Binding-site contacts:
Ligand atom N2 contacts residue ASN121 of chain 1.A at 4.0 Å.
Ligand atom C6 contacts residue LYS92 of chain 1.A at 3.9 Å.
Ligand atom O5 contacts residue ASN124 of chain 1.A at 2.4 Å (h-bond).
Ligand atom O5 contacts residue LYS92 of chain 1.A at 3.2 Å.
Ligand atom C7 contacts residue ASN121 of chain 1.A at 4.1 Å.
Ligand atom C8 contacts residue ASN121 of chain 1.A at 4.5 Å.
Ligand atom O6 contacts residue LYS92 of chain 1.A at 3.7 Å.
Ligand atom C5 contacts residue LYS92 of chain 1.A at 4.2 Å.
Ligand atom C7 contacts residue ASN124 of chain 1.A at 3.7 Å.
Ligand atom C1 contacts residue ASN124 of chain 1.A at 1.4 Å.
Ligand atom C1 contacts residue LYS92 of chain 1.A at 4.1 Å.
Ligand atom C5 contacts residue ASN124 of chain 1.A at 3.7 Å.
Ligand atom C3 contacts residue ASN124 of chain 1.A at 3.8 Å.
Ligand atom O7 contacts residue ASN124 of chain 1.A at 3.9 Å.
Ligand atom C7 contacts residue GLY89 of chain 1.A at 4.0 Å.
Ligand atom O7 contacts residue ASN121 of chain 1.A at 4.3 Å.
Ligand atom O7 contacts residue GLY89 of chain 1.A at 2.9 Å (h-bond).
Ligand atom C1 contacts residue ASN121 of chain 1.A at 4.5 Å.
Ligand atom C4 contacts residue ASN124 of chain 1.A at 4.2 Å.
Ligand atom O3 contacts residue GLN90 of chain 1.A at 4.2 Å.
Ligand atom N2 contacts residue ASN124 of chain 1.A at 2.9 Å (h-bond).
Ligand atom O7 contacts residue GLN90 of chain 1.A at 3.7 Å.
Ligand atom C2 contacts residue ASN124 of chain 1.A at 2.5 Å.

Sequence of chain 1.A:
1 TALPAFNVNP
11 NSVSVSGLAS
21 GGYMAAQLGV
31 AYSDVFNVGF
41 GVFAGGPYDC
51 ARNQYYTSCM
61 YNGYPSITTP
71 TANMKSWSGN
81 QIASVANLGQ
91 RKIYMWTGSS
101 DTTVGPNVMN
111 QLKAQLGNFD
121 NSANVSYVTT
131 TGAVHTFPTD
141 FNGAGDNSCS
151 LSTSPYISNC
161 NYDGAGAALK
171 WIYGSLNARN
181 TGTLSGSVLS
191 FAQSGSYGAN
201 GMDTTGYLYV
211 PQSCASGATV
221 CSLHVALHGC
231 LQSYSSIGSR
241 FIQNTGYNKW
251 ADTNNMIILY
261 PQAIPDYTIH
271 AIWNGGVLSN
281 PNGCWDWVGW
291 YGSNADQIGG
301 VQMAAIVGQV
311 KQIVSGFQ

This small molecule binds to this protein.
Small molecule (SMILES): CC(=O)N[C@@H]1[C@@H](O)[C@H](O)[C@@H](CO)O[C@H]1O